Sequence of chain 1.B:
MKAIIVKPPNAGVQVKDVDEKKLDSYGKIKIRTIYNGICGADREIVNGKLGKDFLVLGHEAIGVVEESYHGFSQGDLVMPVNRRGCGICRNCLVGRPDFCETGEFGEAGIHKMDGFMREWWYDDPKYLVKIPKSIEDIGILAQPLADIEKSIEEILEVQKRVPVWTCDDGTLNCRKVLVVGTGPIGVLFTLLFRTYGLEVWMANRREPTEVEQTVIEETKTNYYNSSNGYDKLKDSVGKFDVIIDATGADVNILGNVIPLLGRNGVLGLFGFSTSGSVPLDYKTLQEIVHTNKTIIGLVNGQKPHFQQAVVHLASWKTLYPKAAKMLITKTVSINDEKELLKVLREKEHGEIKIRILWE

A protein and the small-molecule ligand that binds it are described below.
Small molecule (SMILES): O[C@@H]1[C@@H](O)[C@H](O)OC[C@H]1O

Binding-site contacts:
Ligand atom O1 contacts residue ALA41 of chain 1.B at 3.7 Å.
Ligand atom O4 contacts residue GLU114 of chain 1.B at 4.5 Å.
Ligand atom C3 contacts residue ASP154 of chain 1.B at 3.4 Å.
Ligand atom O1 contacts residue NAP1 of chain 1.L at 3.9 Å.
Ligand atom O1 contacts residue HIS66 of chain 1.B at 3.6 Å.
Ligand atom O3 contacts residue ASP154 of chain 1.B at 3.2 Å (salt-bridge).
Ligand atom O3 contacts residue ASN307 of chain 1.B at 3.0 Å (h-bond).
Ligand atom O1 contacts residue CYS39 of chain 1.B at 3.6 Å.
Ligand atom O1 contacts residue ZN1 of chain 1.O at 3.5 Å.
Ligand atom C4 contacts residue ASN89 of chain 1.B at 4.2 Å.
Ligand atom C3 contacts residue ASN89 of chain 1.B at 3.9 Å.
Ligand atom C3 contacts residue GLN150 of chain 1.B at 4.1 Å.
Ligand atom C2 contacts residue ASP154 of chain 1.B at 3.5 Å.
Ligand atom O3 contacts residue GLN150 of chain 1.B at 3.3 Å (h-bond).
Ligand atom O3 contacts residue ASN89 of chain 1.B at 3.1 Å (h-bond).
Ligand atom C3 contacts residue NAP1 of chain 1.L at 4.5 Å.
Ligand atom C2 contacts residue NAP1 of chain 1.L at 4.4 Å.
Ligand atom O5 contacts residue ALA41 of chain 1.B at 4.3 Å.
Ligand atom O4 contacts residue ASN307 of chain 1.B at 3.0 Å (h-bond).
Ligand atom C4 contacts residue ASN307 of chain 1.B at 3.8 Å.
Ligand atom C2 contacts residue ASN89 of chain 1.B at 4.0 Å.
Ligand atom C2 contacts residue HIS66 of chain 1.B at 4.3 Å.
Ligand atom O2 contacts residue ZN1 of chain 1.O at 4.2 Å.
Ligand atom C3 contacts residue ASN307 of chain 1.B at 3.8 Å.
Ligand atom O4 contacts residue VAL306 of chain 1.B at 4.3 Å.
Ligand atom O2 contacts residue ASP154 of chain 1.B at 2.6 Å (salt-bridge).
Ligand atom O4 contacts residue ARG90 of chain 1.B at 3.6 Å.
Ligand atom C1 contacts residue ASP154 of chain 1.B at 4.1 Å.
Ligand atom O2 contacts residue NAP1 of chain 1.L at 4.2 Å.
Ligand atom C2 contacts residue GLN150 of chain 1.B at 3.6 Å.
Ligand atom C1 contacts residue NAP1 of chain 1.L at 3.8 Å.
Ligand atom O2 contacts residue HIS66 of chain 1.B at 4.3 Å.
Ligand atom O2 contacts residue GLN150 of chain 1.B at 2.9 Å (h-bond).